A protein and the small-molecule ligand that binds it are described below.
Small molecule (SMILES): Nc1ccn([C@H]2C[C@H](O[P](=O)(O)OC[C@H]3O[C@@H](n4cnc5c(=O)[nH]c(N)nc54)C[C@@H]3O[P](=O)(O)OC[C@H]3O[C@@H](n4cnc5c(=O)[nH]c(N)nc54)C[C@@H]3O)[C@@H](CO[P](=O)(O)O[C@H]3C[C@H](n4ccc(N)nc4=O)O[C@@H]3COP(=O)=O)O2)c(=O)n1

Sequence of chain 1.BB:
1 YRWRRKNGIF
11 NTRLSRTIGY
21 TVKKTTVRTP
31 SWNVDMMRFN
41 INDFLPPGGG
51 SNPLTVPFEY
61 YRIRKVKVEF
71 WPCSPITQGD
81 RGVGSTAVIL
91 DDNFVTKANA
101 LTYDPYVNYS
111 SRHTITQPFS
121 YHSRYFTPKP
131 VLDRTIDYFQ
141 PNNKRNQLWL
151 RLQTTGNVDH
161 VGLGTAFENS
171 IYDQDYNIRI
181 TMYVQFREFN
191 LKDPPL

Sequence of chain 1.Y:
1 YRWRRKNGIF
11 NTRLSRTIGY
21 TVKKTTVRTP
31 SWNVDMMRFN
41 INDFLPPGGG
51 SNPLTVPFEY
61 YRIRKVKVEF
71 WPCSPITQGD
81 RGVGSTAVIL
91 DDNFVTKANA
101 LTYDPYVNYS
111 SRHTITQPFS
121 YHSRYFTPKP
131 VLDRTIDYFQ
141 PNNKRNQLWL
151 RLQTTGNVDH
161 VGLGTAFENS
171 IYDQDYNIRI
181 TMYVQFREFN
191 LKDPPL

Binding-site contacts:
Ligand atom P contacts residue TYR121 of chain 1.Y at 4.2 Å.
Ligand atom O3' contacts residue ARG13 of chain 1.Y at 4.0 Å.
Ligand atom C5 contacts residue LYS67 of chain 1.Y at 4.0 Å.
Ligand atom C5 contacts residue TYR125 of chain 1.Y at 4.0 Å (hydrophobic).
Ligand atom P contacts residue ARG13 of chain 1.Y at 3.4 Å.
Ligand atom OP1 contacts residue THR114 of chain 1.X at 3.5 Å (h-bond).
Ligand atom C4' contacts residue ASN11 of chain 1.Y at 4.2 Å.
Ligand atom P contacts residue THR114 of chain 1.X at 3.2 Å.
Ligand atom C4 contacts residue TYR125 of chain 1.Y at 4.0 Å (hydrophobic).
Ligand atom OP2 contacts residue THR114 of chain 1.X at 2.3 Å (h-bond).
Ligand atom O6 contacts residue TYR125 of chain 1.Y at 4.2 Å.
Ligand atom N1 contacts residue TYR125 of chain 1.Y at 4.0 Å.
Ligand atom C8 contacts residue LYS67 of chain 1.Y at 3.3 Å.
Ligand atom P contacts residue ARG112 of chain 1.X at 4.0 Å.
Ligand atom C3' contacts residue ARG13 of chain 1.Y at 4.1 Å.
Ligand atom C2' contacts residue TYR183 of chain 1.Y at 3.9 Å (hydrophobic).
Ligand atom O6 contacts residue SER123 of chain 1.Y at 3.9 Å.
Ligand atom OP1 contacts residue LYS6 of chain 1.BB at 4.0 Å.
Ligand atom C3' contacts residue TYR183 of chain 1.Y at 3.7 Å (hydrophobic).
Ligand atom N2 contacts residue TYR125 of chain 1.Y at 3.8 Å.
Ligand atom O6 contacts residue LYS67 of chain 1.Y at 4.1 Å.
Ligand atom O3' contacts residue ASN11 of chain 1.Y at 3.5 Å (h-bond).
Ligand atom N7 contacts residue LYS67 of chain 1.Y at 3.0 Å (salt-bridge).
Ligand atom O3' contacts residue THR114 of chain 1.X at 3.7 Å.
Ligand atom C5' contacts residue TRP71 of chain 1.Y at 3.7 Å (hydrophobic).
Ligand atom C2 contacts residue TYR125 of chain 1.Y at 3.7 Å (hydrophobic).
Ligand atom OP1 contacts residue ARG13 of chain 1.Y at 3.9 Å.
Ligand atom OP2 contacts residue ARG13 of chain 1.Y at 2.2 Å (salt-bridge).
Ligand atom C8 contacts residue TYR183 of chain 1.Y at 3.7 Å (hydrophobic).
Ligand atom C2' contacts residue LYS67 of chain 1.Y at 3.7 Å.
Ligand atom C6 contacts residue LYS67 of chain 1.Y at 3.8 Å.
Ligand atom OP2 contacts residue TYR183 of chain 1.Y at 3.2 Å.
Ligand atom OP1 contacts residue TRP71 of chain 1.Y at 3.4 Å.
Ligand atom C6 contacts residue TYR125 of chain 1.Y at 4.0 Å (hydrophobic).
Ligand atom OP2 contacts residue TYR121 of chain 1.Y at 3.1 Å.
Ligand atom O5' contacts residue TYR183 of chain 1.Y at 4.0 Å.
Ligand atom N9 contacts residue TYR125 of chain 1.Y at 4.0 Å.
Ligand atom N3 contacts residue TYR125 of chain 1.Y at 3.8 Å.
Ligand atom OP2 contacts residue ARG112 of chain 1.X at 2.6 Å (salt-bridge).
Ligand atom C2' contacts residue TYR125 of chain 1.Y at 3.8 Å (hydrophobic).

Sequence of chain 1.X:
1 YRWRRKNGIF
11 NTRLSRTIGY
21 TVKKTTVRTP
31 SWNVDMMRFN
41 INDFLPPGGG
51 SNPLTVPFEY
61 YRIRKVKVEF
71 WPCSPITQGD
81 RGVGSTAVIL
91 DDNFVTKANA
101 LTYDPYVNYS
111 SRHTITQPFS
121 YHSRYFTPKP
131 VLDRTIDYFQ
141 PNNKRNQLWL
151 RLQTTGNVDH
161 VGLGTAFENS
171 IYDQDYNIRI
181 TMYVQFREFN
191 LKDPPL